Sequence of chain 1.A:
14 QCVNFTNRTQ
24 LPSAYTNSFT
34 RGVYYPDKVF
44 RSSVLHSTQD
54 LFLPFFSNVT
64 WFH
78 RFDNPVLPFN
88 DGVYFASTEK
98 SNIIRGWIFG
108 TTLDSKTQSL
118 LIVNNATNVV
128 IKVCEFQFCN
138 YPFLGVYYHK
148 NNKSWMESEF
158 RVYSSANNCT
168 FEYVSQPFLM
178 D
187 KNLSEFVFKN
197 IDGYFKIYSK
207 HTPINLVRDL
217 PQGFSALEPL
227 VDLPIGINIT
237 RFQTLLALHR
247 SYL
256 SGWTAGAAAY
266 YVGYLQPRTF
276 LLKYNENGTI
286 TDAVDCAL

Binding-site contacts:
Ligand atom O5 contacts residue ASN165 of chain 1.A at 2.4 Å (h-bond).
Ligand atom O6 contacts residue ASN164 of chain 1.A at 4.2 Å.
Ligand atom C3 contacts residue ASN165 of chain 1.A at 3.9 Å.
Ligand atom O7 contacts residue ASN165 of chain 1.A at 4.1 Å.
Ligand atom C1 contacts residue GLU132 of chain 1.A at 4.2 Å.
Ligand atom O5 contacts residue ASN164 of chain 1.A at 4.5 Å.
Ligand atom C7 contacts residue ASN165 of chain 1.A at 3.3 Å.
Ligand atom O5 contacts residue GLU132 of chain 1.A at 4.3 Å.
Ligand atom C1 contacts residue ASN165 of chain 1.A at 1.5 Å.
Ligand atom C2 contacts residue ASN165 of chain 1.A at 2.6 Å.
Ligand atom C5 contacts residue ASN165 of chain 1.A at 3.7 Å.
Ligand atom N2 contacts residue ASN165 of chain 1.A at 3.0 Å (h-bond).
Ligand atom C8 contacts residue ASN165 of chain 1.A at 3.3 Å.
Ligand atom C4 contacts residue ASN165 of chain 1.A at 4.3 Å.

The protein below binds the small molecule below.
Small molecule (SMILES): CC(=O)N[C@@H]1[C@@H](O)[C@H](O)[C@@H](CO)O[C@H]1O